Sequence of chain 1.D:
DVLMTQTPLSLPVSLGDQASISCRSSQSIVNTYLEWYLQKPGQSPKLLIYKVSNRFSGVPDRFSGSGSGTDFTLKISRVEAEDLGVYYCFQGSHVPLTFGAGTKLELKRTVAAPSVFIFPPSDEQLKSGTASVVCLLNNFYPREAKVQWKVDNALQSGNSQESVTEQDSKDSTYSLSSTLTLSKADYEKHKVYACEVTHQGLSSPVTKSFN

Sequence of chain 1.C:
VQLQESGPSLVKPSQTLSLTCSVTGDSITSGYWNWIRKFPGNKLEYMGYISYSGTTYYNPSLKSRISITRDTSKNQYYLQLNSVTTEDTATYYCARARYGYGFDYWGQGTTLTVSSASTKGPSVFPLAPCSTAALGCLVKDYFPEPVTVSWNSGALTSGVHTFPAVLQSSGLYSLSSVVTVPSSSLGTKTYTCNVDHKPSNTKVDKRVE

Binding-site contacts:
Ligand atom C12 contacts residue TYR50 of chain 1.C at 3.9 Å (hydrophobic).
Ligand atom C8 contacts residue GLY96 of chain 1.D at 3.9 Å.
Ligand atom C5 contacts residue TYR37 of chain 1.D at 3.8 Å (hydrophobic).
Ligand atom C9 contacts residue GLY96 of chain 1.D at 4.1 Å.
Ligand atom C9 contacts residue TYR100 of chain 1.C at 4.0 Å (hydrophobic).
Ligand atom C8 contacts residue TYR100 of chain 1.C at 3.8 Å (hydrophobic).
Ligand atom O3 contacts residue TYR102 of chain 1.C at 3.9 Å.
Ligand atom C4 contacts residue GLY96 of chain 1.D at 3.9 Å.
Ligand atom O3 contacts residue GLY101 of chain 1.C at 2.9 Å (h-bond).
Ligand atom C15 contacts residue SER97 of chain 1.D at 3.9 Å.
Ligand atom C15 contacts residue GLY96 of chain 1.D at 3.4 Å.
Ligand atom C10 contacts residue GLY96 of chain 1.D at 4.0 Å.
Ligand atom O4 contacts residue GLY103 of chain 1.C at 3.2 Å.
Ligand atom C7 contacts residue TYR100 of chain 1.C at 3.7 Å (hydrophobic).
Ligand atom C16 contacts residue VAL99 of chain 1.D at 4.0 Å (hydrophobic).
Ligand atom C4 contacts residue PHE94 of chain 1.D at 4.2 Å (hydrophobic).
Ligand atom C17 contacts residue VAL99 of chain 1.D at 3.9 Å (hydrophobic).
Ligand atom C3 contacts residue PHE94 of chain 1.D at 3.8 Å (hydrophobic).
Ligand atom C3 contacts residue GLY96 of chain 1.D at 4.0 Å.
Ligand atom C4 contacts residue GLU39 of chain 1.D at 3.2 Å.
Ligand atom C16 contacts residue SER97 of chain 1.D at 3.9 Å.
Ligand atom C6 contacts residue GLY101 of chain 1.C at 4.0 Å.
Ligand atom C contacts residue TYR100 of chain 1.C at 4.0 Å (hydrophobic).
Ligand atom C7 contacts residue GLY101 of chain 1.C at 3.8 Å.
Ligand atom C14 contacts residue GLY96 of chain 1.D at 4.0 Å.
Ligand atom C5 contacts residue GLY96 of chain 1.D at 3.6 Å.
Ligand atom C contacts residue TYR33 of chain 1.C at 4.1 Å (hydrophobic).
Ligand atom O4 contacts residue GLU39 of chain 1.D at 2.5 Å (salt-bridge).
Ligand atom C12 contacts residue LEU101 of chain 1.D at 4.0 Å (hydrophobic).
Ligand atom C7 contacts residue TYR37 of chain 1.D at 4.0 Å (hydrophobic).
Ligand atom C11 contacts residue LEU101 of chain 1.D at 4.1 Å (hydrophobic).
Ligand atom O3 contacts residue ARG99 of chain 1.C at 3.6 Å.
Ligand atom C5 contacts residue GLU39 of chain 1.D at 4.0 Å.
Ligand atom C22 contacts residue TYR50 of chain 1.C at 3.9 Å (hydrophobic).
Ligand atom C3 contacts residue LEU101 of chain 1.D at 4.1 Å (hydrophobic).
Ligand atom C23 contacts residue TYR50 of chain 1.C at 3.6 Å (hydrophobic).
Ligand atom C16 contacts residue GLY96 of chain 1.D at 4.0 Å.
Ligand atom O3 contacts residue TYR100 of chain 1.C at 3.7 Å.
Ligand atom O4 contacts residue TYR102 of chain 1.C at 3.8 Å.
Ligand atom C8 contacts residue TYR37 of chain 1.D at 4.0 Å (hydrophobic).

A protein and the small-molecule ligand that binds it are described below.
Small molecule (SMILES): C[C@]12CC[C@H](O)C[C@@]1(O)CC[C@@H]1[C@@H]2CC[C@]2(C)[C@@H](c3ccc(=O)oc3)C[C@H]3O[C@]132